Binding-site contacts:
Ligand atom O4 contacts residue ASP212 of chain 1.E at 2.8 Å (salt-bridge).
Ligand atom C1 contacts residue ALA209 of chain 1.E at 3.7 Å (hydrophobic).
Ligand atom O1 contacts residue MET207 of chain 1.E at 4.1 Å.
Ligand atom O1 contacts residue LYS186 of chain 1.E at 3.6 Å.
Ligand atom O3 contacts residue MG1 of chain 1.CA at 2.0 Å.
Ligand atom O2 contacts residue MG1 of chain 1.CA at 4.1 Å.
Ligand atom O2 contacts residue GLY211 of chain 1.E at 3.0 Å (h-bond).
Ligand atom O2 contacts residue ARG210 of chain 1.E at 3.5 Å (salt-bridge).
Ligand atom O1 contacts residue MET276 of chain 1.E at 4.2 Å.
Ligand atom O3 contacts residue GLU188 of chain 1.E at 3.0 Å (salt-bridge).
Ligand atom O2 contacts residue ASP212 of chain 1.E at 4.0 Å.
Ligand atom O4 contacts residue ALA209 of chain 1.E at 3.8 Å.
Ligand atom O4 contacts residue MG1 of chain 1.CA at 2.2 Å.
Ligand atom O1 contacts residue ARG87 of chain 1.E at 4.0 Å.
Ligand atom C1 contacts residue GLU188 of chain 1.E at 3.6 Å.
Ligand atom C1 contacts residue THR244 of chain 1.E at 4.1 Å.
Ligand atom O3 contacts residue ASP212 of chain 1.E at 4.0 Å.
Ligand atom C2 contacts residue ARG210 of chain 1.E at 4.4 Å.
Ligand atom C1 contacts residue MG1 of chain 1.CA at 2.8 Å.
Ligand atom O2 contacts residue THR244 of chain 1.E at 2.6 Å (h-bond).
Ligand atom C2 contacts residue GLY211 of chain 1.E at 3.7 Å.
Ligand atom C1 contacts residue LYS186 of chain 1.E at 3.6 Å.
Ligand atom O3 contacts residue ALA209 of chain 1.E at 4.1 Å.
Ligand atom O3 contacts residue LYS186 of chain 1.E at 2.8 Å (salt-bridge).
Ligand atom C2 contacts residue GLU188 of chain 1.E at 3.6 Å.
Ligand atom O2 contacts residue ALA209 of chain 1.E at 3.2 Å.
Ligand atom C2 contacts residue ALA209 of chain 1.E at 3.5 Å (hydrophobic).
Ligand atom C2 contacts residue MG1 of chain 1.CA at 2.9 Å.
Ligand atom O4 contacts residue GLY211 of chain 1.E at 3.6 Å.
Ligand atom O4 contacts residue GLU188 of chain 1.E at 3.1 Å (salt-bridge).
Ligand atom O1 contacts residue THR244 of chain 1.E at 3.6 Å.
Ligand atom C2 contacts residue THR244 of chain 1.E at 3.6 Å.
Ligand atom C2 contacts residue ASP212 of chain 1.E at 3.8 Å.
Ligand atom O1 contacts residue ALA209 of chain 1.E at 4.1 Å.
Ligand atom O1 contacts residue MG1 of chain 1.CA at 4.1 Å.

Sequence of chain 1.E:
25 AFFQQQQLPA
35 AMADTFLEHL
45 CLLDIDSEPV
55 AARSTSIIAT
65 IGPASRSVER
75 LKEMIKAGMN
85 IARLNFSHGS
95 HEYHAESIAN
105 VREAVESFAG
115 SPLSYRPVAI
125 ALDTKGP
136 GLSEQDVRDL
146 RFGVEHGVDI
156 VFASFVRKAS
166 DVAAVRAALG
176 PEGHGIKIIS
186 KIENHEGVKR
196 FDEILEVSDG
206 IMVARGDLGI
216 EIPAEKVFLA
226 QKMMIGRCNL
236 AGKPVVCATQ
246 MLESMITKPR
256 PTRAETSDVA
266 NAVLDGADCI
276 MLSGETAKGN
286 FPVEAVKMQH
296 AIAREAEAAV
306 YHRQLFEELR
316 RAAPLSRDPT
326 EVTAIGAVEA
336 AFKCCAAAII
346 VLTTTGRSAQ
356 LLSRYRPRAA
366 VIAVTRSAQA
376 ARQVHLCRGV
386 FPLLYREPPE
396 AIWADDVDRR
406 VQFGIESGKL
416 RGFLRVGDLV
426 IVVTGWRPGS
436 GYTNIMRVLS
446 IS

A small-molecule ligand and the protein it binds are described below.
Small molecule (SMILES): O=C([O-])C(=O)[O-]